Binding-site contacts:
Ligand atom C2C contacts residue PRO598 of chain 1.A at 4.1 Å (hydrophobic).
Ligand atom C3A contacts residue PHE813 of chain 1.B at 3.5 Å (hydrophobic).
Ligand atom C8A contacts residue PHE597 of chain 1.A at 4.1 Å (hydrophobic).
Ligand atom O41 contacts residue ARG603 of chain 1.A at 2.9 Å (salt-bridge).
Ligand atom O43 contacts residue TYR818 of chain 1.B at 2.9 Å (h-bond).
Ligand atom C1B contacts residue PRO598 of chain 1.A at 4.1 Å (hydrophobic).
Ligand atom O2 contacts residue GLY599 of chain 1.A at 3.8 Å.
Ligand atom C3 contacts residue PRO815 of chain 1.B at 4.1 Å (hydrophobic).
Ligand atom C4A contacts residue LEU812 of chain 1.B at 4.2 Å (hydrophobic).
Ligand atom C3 contacts residue GLY599 of chain 1.A at 4.2 Å.
Ligand atom C1A contacts residue LYS814 of chain 1.B at 4.2 Å.
Ligand atom C6A contacts residue PHE597 of chain 1.A at 3.7 Å (hydrophobic).
Ligand atom O42 contacts residue GLY599 of chain 1.A at 3.3 Å.
Ligand atom O42 contacts residue TYR818 of chain 1.B at 3.0 Å (h-bond).
Ligand atom O3 contacts residue PHE597 of chain 1.A at 4.1 Å.
Ligand atom O4 contacts residue TYR818 of chain 1.B at 3.6 Å.
Ligand atom C7B contacts residue LEU601 of chain 1.A at 4.0 Å (hydrophobic).
Ligand atom O4 contacts residue LYS817 of chain 1.B at 3.8 Å.
Ligand atom O3 contacts residue GLY599 of chain 1.A at 3.0 Å (h-bond).
Ligand atom P4 contacts residue ARG603 of chain 1.A at 3.8 Å.
Ligand atom C1C contacts residue PRO816 of chain 1.B at 4.0 Å (hydrophobic).
Ligand atom O2 contacts residue PRO598 of chain 1.A at 4.1 Å.
Ligand atom O11 contacts residue PRO816 of chain 1.B at 3.4 Å.
Ligand atom O3 contacts residue ARG602 of chain 1.A at 4.1 Å.
Ligand atom C2A contacts residue LEU812 of chain 1.B at 4.0 Å (hydrophobic).
Ligand atom O42 contacts residue ARG602 of chain 1.A at 3.1 Å (salt-bridge).
Ligand atom C3B contacts residue PRO598 of chain 1.A at 4.3 Å (hydrophobic).
Ligand atom O3 contacts residue PRO598 of chain 1.A at 3.9 Å.
Ligand atom C1C contacts residue PRO815 of chain 1.B at 4.1 Å (hydrophobic).
Ligand atom O3C contacts residue PRO598 of chain 1.A at 3.4 Å.
Ligand atom O2C contacts residue PRO815 of chain 1.B at 3.9 Å.
Ligand atom O51 contacts residue LYS817 of chain 1.B at 4.1 Å.
Ligand atom O42 contacts residue ARG603 of chain 1.A at 3.6 Å (salt-bridge).
Ligand atom O3 contacts residue PRO815 of chain 1.B at 3.7 Å.
Ligand atom C3A contacts residue PRO598 of chain 1.A at 3.7 Å (hydrophobic).
Ligand atom P4 contacts residue TYR818 of chain 1.B at 3.3 Å.
Ligand atom C2 contacts residue PRO815 of chain 1.B at 4.1 Å (hydrophobic).
Ligand atom C4A contacts residue PHE813 of chain 1.B at 3.4 Å (hydrophobic).
Ligand atom O11 contacts residue PRO815 of chain 1.B at 3.9 Å.
Ligand atom O1A contacts residue LYS814 of chain 1.B at 4.1 Å.

Sequence of chain 1.A:
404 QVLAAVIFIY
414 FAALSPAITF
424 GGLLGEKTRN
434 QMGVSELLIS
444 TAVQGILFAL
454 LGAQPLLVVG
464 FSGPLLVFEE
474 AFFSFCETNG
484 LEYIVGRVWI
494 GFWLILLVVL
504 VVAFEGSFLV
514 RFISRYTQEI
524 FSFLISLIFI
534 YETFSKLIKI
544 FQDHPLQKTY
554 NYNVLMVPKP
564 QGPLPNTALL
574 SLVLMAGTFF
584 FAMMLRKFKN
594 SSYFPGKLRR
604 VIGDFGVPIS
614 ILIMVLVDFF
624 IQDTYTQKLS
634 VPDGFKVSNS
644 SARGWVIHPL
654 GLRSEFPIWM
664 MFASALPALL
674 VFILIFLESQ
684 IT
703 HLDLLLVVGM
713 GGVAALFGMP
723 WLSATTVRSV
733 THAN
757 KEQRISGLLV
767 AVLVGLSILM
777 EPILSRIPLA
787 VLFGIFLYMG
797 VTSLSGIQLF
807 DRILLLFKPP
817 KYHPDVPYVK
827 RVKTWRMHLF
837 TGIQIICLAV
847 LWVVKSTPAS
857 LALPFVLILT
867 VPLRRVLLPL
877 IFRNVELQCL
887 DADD

A small-molecule ligand and the protein it binds are described below.
Small molecule (SMILES): CCCCCCCC(=O)OC[C@H](COP(=O)(O)O[C@@H]1[C@H](O)[C@H](O)[C@@H](OP(=O)(O)O)[C@H](OP(=O)(O)O)[C@H]1O)OC(=O)CCCCCCC

Sequence of chain 1.B:
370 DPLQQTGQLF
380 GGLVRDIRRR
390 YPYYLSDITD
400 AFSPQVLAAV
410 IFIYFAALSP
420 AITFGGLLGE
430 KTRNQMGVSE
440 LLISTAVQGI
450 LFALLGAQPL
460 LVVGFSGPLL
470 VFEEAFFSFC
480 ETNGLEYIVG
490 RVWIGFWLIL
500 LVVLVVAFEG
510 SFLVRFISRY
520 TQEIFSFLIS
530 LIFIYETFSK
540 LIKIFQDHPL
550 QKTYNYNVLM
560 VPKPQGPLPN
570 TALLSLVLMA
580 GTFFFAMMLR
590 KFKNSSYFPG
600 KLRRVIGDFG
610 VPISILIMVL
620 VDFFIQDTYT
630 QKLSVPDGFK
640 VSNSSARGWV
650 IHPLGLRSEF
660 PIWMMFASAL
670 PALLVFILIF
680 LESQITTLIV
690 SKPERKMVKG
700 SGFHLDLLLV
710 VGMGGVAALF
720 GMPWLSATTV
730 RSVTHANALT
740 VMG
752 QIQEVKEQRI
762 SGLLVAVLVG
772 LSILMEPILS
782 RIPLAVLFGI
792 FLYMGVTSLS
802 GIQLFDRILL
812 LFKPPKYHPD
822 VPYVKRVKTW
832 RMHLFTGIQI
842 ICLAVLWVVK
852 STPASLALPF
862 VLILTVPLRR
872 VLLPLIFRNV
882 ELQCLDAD